A small-molecule ligand and the protein it binds are described below.
Small molecule (SMILES): CC(C)CCC[C@@H](C)[C@H]1CC[C@H]2[C@@H]3CC=C4C[C@@H](O)CC[C@]4(C)[C@H]3CC[C@]12C

Binding-site contacts:
Ligand atom C18 contacts residue ILE120 of chain 1.A at 3.7 Å (hydrophobic).
Ligand atom C19 contacts residue LEU66 of chain 1.A at 4.5 Å (hydrophobic).
Ligand atom C19 contacts residue LEU69 of chain 1.A at 4.2 Å (hydrophobic).
Ligand atom C7 contacts residue TYR116 of chain 1.A at 3.4 Å (hydrophobic).
Ligand atom C12 contacts residue LEU66 of chain 1.A at 4.3 Å (hydrophobic).
Ligand atom C27 contacts residue GLY123 of chain 1.A at 4.5 Å.
Ligand atom C25 contacts residue GLY119 of chain 1.A at 4.1 Å.
Ligand atom C20 contacts residue GLY119 of chain 1.A at 4.3 Å.
Ligand atom C15 contacts residue TYR116 of chain 1.A at 4.0 Å (hydrophobic).
Ligand atom C22 contacts residue GLY119 of chain 1.A at 3.7 Å.
Ligand atom C25 contacts residue GLY123 of chain 1.A at 4.4 Å.
Ligand atom C5 contacts residue TYR116 of chain 1.A at 4.0 Å (hydrophobic).
Ligand atom C8 contacts residue TYR116 of chain 1.A at 3.5 Å (hydrophobic).
Ligand atom C19 contacts residue ILE70 of chain 1.A at 3.9 Å (hydrophobic).
Ligand atom C11 contacts residue LEU66 of chain 1.A at 3.6 Å (hydrophobic).
Ligand atom C14 contacts residue TYR116 of chain 1.A at 4.3 Å (hydrophobic).
Ligand atom C23 contacts residue GLY119 of chain 1.A at 3.4 Å.
Ligand atom C24 contacts residue GLY119 of chain 1.A at 4.2 Å.
Ligand atom C6 contacts residue TYR116 of chain 1.A at 3.2 Å (hydrophobic).
Ligand atom C19 contacts residue TYR116 of chain 1.A at 4.4 Å (hydrophobic).

Sequence of chain 1.A:
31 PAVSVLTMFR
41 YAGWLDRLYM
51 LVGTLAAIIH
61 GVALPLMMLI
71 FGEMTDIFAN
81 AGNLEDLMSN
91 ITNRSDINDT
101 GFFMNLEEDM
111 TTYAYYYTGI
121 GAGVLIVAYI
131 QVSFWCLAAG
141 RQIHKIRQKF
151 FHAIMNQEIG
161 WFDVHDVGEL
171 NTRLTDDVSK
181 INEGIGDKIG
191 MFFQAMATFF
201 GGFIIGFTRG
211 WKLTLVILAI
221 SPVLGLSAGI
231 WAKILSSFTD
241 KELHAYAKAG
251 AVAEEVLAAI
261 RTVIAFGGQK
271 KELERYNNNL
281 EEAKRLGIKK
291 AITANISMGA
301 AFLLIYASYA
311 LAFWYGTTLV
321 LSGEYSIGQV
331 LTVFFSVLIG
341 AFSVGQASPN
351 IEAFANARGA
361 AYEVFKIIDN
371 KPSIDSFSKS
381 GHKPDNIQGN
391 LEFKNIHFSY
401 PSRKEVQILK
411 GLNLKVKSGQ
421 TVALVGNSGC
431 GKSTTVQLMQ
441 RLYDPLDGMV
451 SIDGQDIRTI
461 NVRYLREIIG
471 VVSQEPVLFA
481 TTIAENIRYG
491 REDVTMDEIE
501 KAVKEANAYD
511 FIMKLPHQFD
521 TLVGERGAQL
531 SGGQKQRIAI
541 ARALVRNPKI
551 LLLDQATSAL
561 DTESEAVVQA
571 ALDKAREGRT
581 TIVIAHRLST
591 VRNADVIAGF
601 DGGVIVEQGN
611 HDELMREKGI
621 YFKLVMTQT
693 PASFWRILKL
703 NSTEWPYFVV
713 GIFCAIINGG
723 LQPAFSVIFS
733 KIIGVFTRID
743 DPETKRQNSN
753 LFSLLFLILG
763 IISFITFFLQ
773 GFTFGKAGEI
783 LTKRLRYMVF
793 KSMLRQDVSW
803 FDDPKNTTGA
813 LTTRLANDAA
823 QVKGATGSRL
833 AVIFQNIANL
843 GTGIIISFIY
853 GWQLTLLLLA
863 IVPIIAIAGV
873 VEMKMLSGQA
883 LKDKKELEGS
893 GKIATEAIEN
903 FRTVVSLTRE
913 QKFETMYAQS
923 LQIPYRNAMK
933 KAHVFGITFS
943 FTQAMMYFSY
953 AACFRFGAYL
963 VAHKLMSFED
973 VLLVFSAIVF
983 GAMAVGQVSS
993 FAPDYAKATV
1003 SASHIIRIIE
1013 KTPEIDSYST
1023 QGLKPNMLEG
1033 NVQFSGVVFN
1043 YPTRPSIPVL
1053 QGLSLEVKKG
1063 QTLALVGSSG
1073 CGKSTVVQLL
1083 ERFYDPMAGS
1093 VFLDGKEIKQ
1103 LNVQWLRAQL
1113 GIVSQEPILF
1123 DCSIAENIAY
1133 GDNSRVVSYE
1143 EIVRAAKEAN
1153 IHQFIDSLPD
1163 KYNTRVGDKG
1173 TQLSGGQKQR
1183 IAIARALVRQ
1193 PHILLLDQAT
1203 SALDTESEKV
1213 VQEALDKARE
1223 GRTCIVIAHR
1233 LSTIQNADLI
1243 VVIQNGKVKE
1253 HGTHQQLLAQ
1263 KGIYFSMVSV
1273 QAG